Sequence of chain 1.A:
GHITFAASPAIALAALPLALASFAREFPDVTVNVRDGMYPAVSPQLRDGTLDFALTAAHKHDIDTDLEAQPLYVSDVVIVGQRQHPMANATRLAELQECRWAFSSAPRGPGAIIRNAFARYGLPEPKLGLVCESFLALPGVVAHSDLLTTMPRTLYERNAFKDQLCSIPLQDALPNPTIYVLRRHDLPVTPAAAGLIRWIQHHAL

Binding-site contacts:
Ligand atom C6 contacts residue ALA24 of chain 1.A at 4.3 Å (hydrophobic).
Ligand atom C5 contacts residue LEU20 of chain 1.A at 4.2 Å (hydrophobic).
Ligand atom O3 contacts residue ARG100 of chain 2.A at 4.2 Å.
Ligand atom C1 contacts residue SER145 of chain 2.A at 4.1 Å.
Ligand atom C3 contacts residue LEU20 of chain 1.A at 3.7 Å (hydrophobic).
Ligand atom O2 contacts residue ARG100 of chain 2.A at 3.0 Å (salt-bridge).
Ligand atom C6 contacts residue HIS144 of chain 2.A at 4.1 Å.
Ligand atom C2 contacts residue LEU130 of chain 2.A at 3.4 Å (hydrophobic).
Ligand atom C5 contacts residue SER145 of chain 2.A at 3.3 Å.
Ligand atom O3 contacts residue ALA24 of chain 1.A at 3.3 Å.
Ligand atom O1 contacts residue ARG100 of chain 2.A at 2.9 Å (salt-bridge).
Ligand atom C4 contacts residue LEU20 of chain 1.A at 3.7 Å (hydrophobic).
Ligand atom C6 contacts residue LEU20 of chain 1.A at 4.4 Å (hydrophobic).
Ligand atom C5 contacts residue ALA21 of chain 1.A at 3.6 Å (hydrophobic).
Ligand atom C6 contacts residue SER145 of chain 2.A at 3.5 Å.
Ligand atom S contacts residue ALA24 of chain 1.A at 3.9 Å.
Ligand atom C3 contacts residue LEU130 of chain 2.A at 3.4 Å (hydrophobic).
Ligand atom C5 contacts residue HIS144 of chain 2.A at 3.2 Å.
Ligand atom C4 contacts residue VAL141 of chain 2.A at 4.2 Å (hydrophobic).
Ligand atom C4 contacts residue ALA21 of chain 1.A at 3.8 Å (hydrophobic).
Ligand atom C7 contacts residue ALA21 of chain 1.A at 3.8 Å (hydrophobic).
Ligand atom C2 contacts residue LEU147 of chain 2.A at 3.7 Å (hydrophobic).
Ligand atom C1 contacts residue ALA24 of chain 1.A at 4.0 Å (hydrophobic).
Ligand atom C3 contacts residue VAL141 of chain 2.A at 4.2 Å (hydrophobic).
Ligand atom C4 contacts residue PRO17 of chain 1.A at 4.3 Å (hydrophobic).
Ligand atom C7 contacts residue HIS144 of chain 2.A at 3.6 Å.
Ligand atom C1 contacts residue LEU147 of chain 2.A at 4.2 Å (hydrophobic).
Ligand atom C6 contacts residue ALA21 of chain 1.A at 4.2 Å (hydrophobic).
Ligand atom C3 contacts residue LEU147 of chain 2.A at 4.1 Å (hydrophobic).
Ligand atom C3 contacts residue SER145 of chain 2.A at 4.2 Å.
Ligand atom C7 contacts residue VAL141 of chain 2.A at 3.6 Å (hydrophobic).
Ligand atom C7 contacts residue PRO17 of chain 1.A at 3.1 Å (hydrophobic).
Ligand atom O2 contacts residue GLY129 of chain 2.A at 4.4 Å.
Ligand atom C7 contacts residue SER145 of chain 2.A at 4.3 Å.
Ligand atom C4 contacts residue SER145 of chain 2.A at 3.7 Å.
Ligand atom C4 contacts residue HIS144 of chain 2.A at 3.8 Å.
Ligand atom O2 contacts residue ALA24 of chain 1.A at 4.0 Å.
Ligand atom S contacts residue ARG100 of chain 2.A at 3.7 Å.
Ligand atom C7 contacts residue LEU20 of chain 1.A at 3.6 Å (hydrophobic).
Ligand atom O1 contacts residue LEU147 of chain 2.A at 3.5 Å.

Sequence of chain 2.A:
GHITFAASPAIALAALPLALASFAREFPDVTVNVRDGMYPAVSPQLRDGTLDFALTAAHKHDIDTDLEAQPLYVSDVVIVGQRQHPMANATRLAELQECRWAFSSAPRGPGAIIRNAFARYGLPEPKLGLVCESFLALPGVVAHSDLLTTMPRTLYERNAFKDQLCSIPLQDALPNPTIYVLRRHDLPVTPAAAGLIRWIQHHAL

The protein below binds the small molecule below.
Small molecule (SMILES): Cc1ccc(S(=O)(=O)O)cc1